Binding-site contacts:
Ligand atom C2 contacts residue GLU87 of chain 1.D at 4.1 Å.
Ligand atom C2 contacts residue TYR85 of chain 1.D at 4.2 Å (hydrophobic).
Ligand atom C2 contacts residue CYS88 of chain 1.D at 1.8 Å (hydrophobic).
Ligand atom S7 contacts residue CYS88 of chain 1.D at 3.5 Å (h-bond).
Ligand atom C3 contacts residue GLU87 of chain 1.D at 4.3 Å.
Ligand atom O1 contacts residue TYR85 of chain 1.D at 3.1 Å.
Ligand atom C4 contacts residue CYS88 of chain 1.D at 4.2 Å (hydrophobic).
Ligand atom C3 contacts residue ARG84 of chain 1.D at 4.0 Å.
Ligand atom C4 contacts residue ARG84 of chain 1.D at 3.6 Å.
Ligand atom O1 contacts residue CYS88 of chain 1.D at 2.6 Å (h-bond).
Ligand atom O1 contacts residue ARG84 of chain 1.D at 2.8 Å (salt-bridge).
Ligand atom C3 contacts residue CYS88 of chain 1.D at 2.9 Å (hydrophobic).
Ligand atom C2 contacts residue ARG84 of chain 1.D at 3.6 Å.
Ligand atom O1 contacts residue GLU87 of chain 1.D at 4.0 Å.
Ligand atom O1 contacts residue ALA86 of chain 1.D at 4.0 Å.
Ligand atom C4 contacts residue GLU87 of chain 1.D at 4.3 Å.

The protein below binds the small molecule below.
Small molecule (SMILES): O=Cc1cccs1

Sequence of chain 1.D:
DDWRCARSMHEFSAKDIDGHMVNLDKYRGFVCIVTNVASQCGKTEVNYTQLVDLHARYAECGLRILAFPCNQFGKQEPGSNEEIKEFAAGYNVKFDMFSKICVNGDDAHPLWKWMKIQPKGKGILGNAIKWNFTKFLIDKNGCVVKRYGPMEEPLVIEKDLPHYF